Sequence of chain 1.B:
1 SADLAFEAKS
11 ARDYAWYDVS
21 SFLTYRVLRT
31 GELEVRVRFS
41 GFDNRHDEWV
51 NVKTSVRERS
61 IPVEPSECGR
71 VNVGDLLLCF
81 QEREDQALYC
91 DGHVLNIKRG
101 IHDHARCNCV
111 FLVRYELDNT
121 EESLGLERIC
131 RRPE

This protein binds this small molecule.
Small molecule (SMILES): CNCCCC[C@H](NC(=O)[C@H](CCCN=C(N)N)NC(=O)[C@H](C)NC(=O)[C@@H](NC(=O)[C@H](CCC(N)=O)NC(=O)[C@H](CCCCNC)NC(=O)[C@@H](N)[C@@H](C)O)[C@@H](C)O)C(=O)N[C@@H](CO)C(=O)N[C@H](C=O)[C@@H](C)O

Binding-site contacts:
Ligand atom CG contacts residue TYR89 of chain 1.B at 3.4 Å (hydrophobic).
Ligand atom CA contacts residue TYR89 of chain 1.B at 3.5 Å (hydrophobic).
Ligand atom CG contacts residue TYR89 of chain 1.B at 3.1 Å (hydrophobic).
Ligand atom OG contacts residue ASP85 of chain 1.B at 3.1 Å (salt-bridge).
Ligand atom CB contacts residue ARG12 of chain 1.B at 3.7 Å.
Ligand atom NH1 contacts residue ARG83 of chain 1.B at 2.8 Å (salt-bridge).
Ligand atom O contacts residue PRO62 of chain 1.B at 3.0 Å.
Ligand atom CB contacts residue TYR89 of chain 1.B at 3.6 Å (hydrophobic).
Ligand atom N contacts residue ARG12 of chain 1.B at 3.2 Å (salt-bridge).
Ligand atom CA contacts residue ALA87 of chain 1.B at 3.2 Å (hydrophobic).
Ligand atom CB contacts residue PHE80 of chain 1.B at 3.5 Å (hydrophobic).
Ligand atom CA contacts residue ASP85 of chain 1.B at 3.4 Å.
Ligand atom N contacts residue ARG12 of chain 1.B at 3.6 Å.
Ligand atom O contacts residue GLN86 of chain 1.B at 3.4 Å.
Ligand atom N contacts residue ALA87 of chain 1.B at 3.1 Å (h-bond).
Ligand atom CA contacts residue PRO62 of chain 1.B at 3.7 Å (hydrophobic).
Ligand atom NH1 contacts residue GLU84 of chain 1.B at 3.5 Å (salt-bridge).
Ligand atom NZ contacts residue HIS46 of chain 1.B at 2.9 Å (h-bond).
Ligand atom N contacts residue TYR89 of chain 1.B at 2.7 Å (h-bond).
Ligand atom CD contacts residue HIS46 of chain 1.B at 3.7 Å.
Ligand atom O contacts residue ARG12 of chain 1.B at 3.5 Å (salt-bridge).
Ligand atom NZ contacts residue ASP18 of chain 1.B at 3.2 Å (salt-bridge).
Ligand atom CA contacts residue TYR89 of chain 1.B at 3.5 Å (hydrophobic).
Ligand atom C contacts residue ALA87 of chain 1.B at 3.6 Å (hydrophobic).
Ligand atom O contacts residue TYR89 of chain 1.B at 3.5 Å (h-bond).
Ligand atom CM contacts residue ASP18 of chain 1.B at 2.9 Å.
Ligand atom CB contacts residue ALA87 of chain 1.B at 3.1 Å (hydrophobic).
Ligand atom CD contacts residue GLU127 of chain 1.B at 3.6 Å.
Ligand atom NH2 contacts residue GLN86 of chain 1.B at 2.9 Å (h-bond).
Ligand atom C contacts residue ARG12 of chain 1.B at 3.6 Å.
Ligand atom NH2 contacts residue GLU84 of chain 1.B at 3.4 Å (salt-bridge).
Ligand atom CB contacts residue TYR89 of chain 1.B at 3.5 Å (hydrophobic).
Ligand atom CM contacts residue GLU7 of chain 1.B at 2.9 Å.
Ligand atom NH2 contacts residue ASP85 of chain 1.B at 3.5 Å.
Ligand atom O contacts residue ALA87 of chain 1.B at 2.8 Å (h-bond).
Ligand atom CM contacts residue LEU78 of chain 1.B at 3.6 Å (hydrophobic).
Ligand atom C contacts residue TYR89 of chain 1.B at 3.5 Å (hydrophobic).
Ligand atom CE contacts residue TYR17 of chain 1.B at 3.5 Å (hydrophobic).
Ligand atom C contacts residue PRO62 of chain 1.B at 3.4 Å (hydrophobic).
Ligand atom CM contacts residue HIS46 of chain 1.B at 3.6 Å.